This small molecule binds to this protein.
Small molecule (SMILES): NCc1ccc(-c2cnc3[nH]cc(-c4cccc(NC(=O)Nc5ccccc5Oc5ccccc5)c4)c3c2)cc1

Sequence of chain 1.A:
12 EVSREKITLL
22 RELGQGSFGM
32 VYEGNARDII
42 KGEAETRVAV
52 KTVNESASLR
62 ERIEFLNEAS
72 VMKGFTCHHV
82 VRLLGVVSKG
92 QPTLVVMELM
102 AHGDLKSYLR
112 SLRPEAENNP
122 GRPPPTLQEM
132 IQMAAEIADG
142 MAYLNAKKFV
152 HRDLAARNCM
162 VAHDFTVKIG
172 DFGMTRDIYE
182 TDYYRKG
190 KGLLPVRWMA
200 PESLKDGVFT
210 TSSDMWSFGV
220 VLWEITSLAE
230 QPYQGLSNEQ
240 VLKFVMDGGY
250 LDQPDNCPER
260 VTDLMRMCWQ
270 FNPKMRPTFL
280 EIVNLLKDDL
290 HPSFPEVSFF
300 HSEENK

Binding-site contacts:
Ligand atom C19 contacts residue LYS52 of chain 1.A at 3.7 Å.
Ligand atom C26 contacts residue MET73 of chain 1.A at 3.4 Å (hydrophobic).
Ligand atom N21 contacts residue GLU69 of chain 1.A at 3.0 Å (salt-bridge).
Ligand atom C34 contacts residue PHE150 of chain 1.A at 3.6 Å (hydrophobic).
Ligand atom C26 contacts residue GLY171 of chain 1.A at 3.6 Å.
Ligand atom C27 contacts residue ILE170 of chain 1.A at 3.5 Å (hydrophobic).
Ligand atom C27 contacts residue VAL81 of chain 1.A at 3.7 Å (hydrophobic).
Ligand atom C38 contacts residue MET161 of chain 1.A at 3.6 Å (hydrophobic).
Ligand atom N13 contacts residue ALA50 of chain 1.A at 3.5 Å.
Ligand atom N11 contacts residue MET101 of chain 1.A at 2.9 Å (h-bond).
Ligand atom C3 contacts residue LEU24 of chain 1.A at 3.6 Å (hydrophobic).
Ligand atom N13 contacts residue GLU99 of chain 1.A at 2.8 Å (salt-bridge).
Ligand atom C4 contacts residue LEU24 of chain 1.A at 3.5 Å (hydrophobic).
Ligand atom O31 contacts residue ASP172 of chain 1.A at 3.5 Å.
Ligand atom C20 contacts residue ASP172 of chain 1.A at 3.4 Å.
Ligand atom C33 contacts residue MET73 of chain 1.A at 3.6 Å (hydrophobic).
Ligand atom C10 contacts residue MET101 of chain 1.A at 3.6 Å (hydrophobic).
Ligand atom C22 contacts residue ASP172 of chain 1.A at 3.2 Å.
Ligand atom N11 contacts residue ALA50 of chain 1.A at 3.5 Å.
Ligand atom N24 contacts residue MET73 of chain 1.A at 3.4 Å (h-bond).
Ligand atom N21 contacts residue ASP172 of chain 1.A at 3.0 Å (salt-bridge).
Ligand atom O23 contacts residue GLY171 of chain 1.A at 3.3 Å.
Ligand atom C2 contacts residue LEU24 of chain 1.A at 3.1 Å (hydrophobic).
Ligand atom C30 contacts residue ASP172 of chain 1.A at 3.5 Å.
Ligand atom N24 contacts residue GLU69 of chain 1.A at 3.4 Å (salt-bridge).
Ligand atom C25 contacts residue ASP172 of chain 1.A at 3.7 Å.
Ligand atom O23 contacts residue ASP172 of chain 1.A at 2.8 Å (salt-bridge).
Ligand atom C12 contacts residue GLU99 of chain 1.A at 3.7 Å.
Ligand atom C25 contacts residue MET73 of chain 1.A at 3.6 Å (hydrophobic).
Ligand atom C16 contacts residue MET161 of chain 1.A at 3.7 Å (hydrophobic).
Ligand atom N11 contacts residue GLU99 of chain 1.A at 3.7 Å.
Ligand atom C19 contacts residue ASP172 of chain 1.A at 3.4 Å.
Ligand atom C33 contacts residue GLU69 of chain 1.A at 3.6 Å.
Ligand atom O31 contacts residue GLU69 of chain 1.A at 3.6 Å.
Ligand atom C14 contacts residue VAL82 of chain 1.A at 3.5 Å (hydrophobic).
Ligand atom C37 contacts residue GLU69 of chain 1.A at 3.5 Å.
Ligand atom C32 contacts residue GLU69 of chain 1.A at 3.5 Å.
Ligand atom C22 contacts residue GLU69 of chain 1.A at 3.7 Å.
Ligand atom C12 contacts residue ALA50 of chain 1.A at 3.4 Å (hydrophobic).
Ligand atom O23 contacts residue MET161 of chain 1.A at 3.6 Å.